Sequence of chain 1.A:
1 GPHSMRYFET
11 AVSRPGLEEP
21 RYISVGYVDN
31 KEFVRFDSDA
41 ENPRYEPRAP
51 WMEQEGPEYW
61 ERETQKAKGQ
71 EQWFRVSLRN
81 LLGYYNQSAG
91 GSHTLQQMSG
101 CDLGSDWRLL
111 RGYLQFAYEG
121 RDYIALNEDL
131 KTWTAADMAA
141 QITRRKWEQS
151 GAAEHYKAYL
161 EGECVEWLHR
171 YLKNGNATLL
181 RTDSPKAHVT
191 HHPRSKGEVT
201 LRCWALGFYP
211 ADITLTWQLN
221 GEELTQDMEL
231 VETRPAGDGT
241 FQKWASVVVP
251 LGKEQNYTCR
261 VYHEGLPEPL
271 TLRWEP

Binding-site contacts:
Ligand atom ND2 contacts residue TRP73 of chain 1.A at 3.3 Å.
Ligand atom CE contacts residue PHE116 of chain 1.A at 3.2 Å (hydrophobic).
Ligand atom CD contacts residue TRP167 of chain 1.A at 3.4 Å (hydrophobic).
Ligand atom O contacts residue TYR84 of chain 1.A at 2.5 Å (h-bond).
Ligand atom O contacts residue TRP73 of chain 1.A at 2.9 Å (h-bond).
Ligand atom CB contacts residue TRP73 of chain 1.A at 3.2 Å (hydrophobic).
Ligand atom N contacts residue TYR171 of chain 1.A at 2.9 Å (h-bond).
Ligand atom NZ contacts residue GLU63 of chain 1.A at 3.0 Å (salt-bridge).
Ligand atom CD contacts residue GLU163 of chain 1.A at 3.2 Å.
Ligand atom N contacts residue GLN70 of chain 1.A at 2.9 Å (h-bond).
Ligand atom O contacts residue THR143 of chain 1.A at 2.7 Å (h-bond).
Ligand atom O contacts residue LYS66 of chain 1.A at 2.7 Å (salt-bridge).
Ligand atom C contacts residue TYR7 of chain 1.A at 3.3 Å (hydrophobic).
Ligand atom CB contacts residue GLN70 of chain 1.A at 3.4 Å.
Ligand atom OXT contacts residue ASN80 of chain 1.A at 2.7 Å (h-bond).
Ligand atom O contacts residue TYR159 of chain 1.A at 2.7 Å (h-bond).
Ligand atom C contacts residue THR143 of chain 1.A at 3.4 Å.
Ligand atom OD1 contacts residue GLN97 of chain 1.A at 3.1 Å (h-bond).
Ligand atom N contacts residue GLU63 of chain 1.A at 3.4 Å (salt-bridge).
Ligand atom N contacts residue TYR7 of chain 1.A at 3.4 Å.
Ligand atom OXT contacts residue TYR84 of chain 1.A at 3.2 Å (h-bond).
Ligand atom ND2 contacts residue GLN97 of chain 1.A at 3.0 Å (h-bond).
Ligand atom O contacts residue TRP147 of chain 1.A at 3.2 Å (h-bond).
Ligand atom CG contacts residue GLN70 of chain 1.A at 3.3 Å.
Ligand atom CE2 contacts residue HIS155 of chain 1.A at 3.4 Å.
Ligand atom OD1 contacts residue GLN70 of chain 1.A at 3.1 Å (h-bond).
Ligand atom C contacts residue TYR84 of chain 1.A at 3.5 Å (hydrophobic).
Ligand atom N contacts residue TYR156 of chain 1.A at 3.1 Å (h-bond).
Ligand atom CB contacts residue SER77 of chain 1.A at 3.4 Å.
Ligand atom O contacts residue TRP147 of chain 1.A at 3.1 Å (h-bond).
Ligand atom N contacts residue TYR7 of chain 1.A at 2.8 Å (h-bond).
Ligand atom CA contacts residue TYR159 of chain 1.A at 3.4 Å (hydrophobic).
Ligand atom CA contacts residue GLU63 of chain 1.A at 3.2 Å.
Ligand atom O contacts residue TRP73 of chain 1.A at 3.3 Å (h-bond).
Ligand atom CG contacts residue SER77 of chain 1.A at 3.5 Å.
Ligand atom N contacts residue TYR159 of chain 1.A at 3.3 Å (h-bond).
Ligand atom CA contacts residue TYR7 of chain 1.A at 3.0 Å (hydrophobic).
Ligand atom N contacts residue SER77 of chain 1.A at 2.8 Å (h-bond).
Ligand atom CG contacts residue GLU63 of chain 1.A at 3.0 Å.
Ligand atom N contacts residue LYS66 of chain 1.A at 3.4 Å (salt-bridge).

A protein and the small-molecule ligand that binds it are described below.
Small molecule (SMILES): CSCC[C@H](NC(=O)[C@@H](NC(=O)[C@H](C)NC(=O)[C@H](Cc1ccccc1)NC(=O)[C@H](CC(N)=O)NC(=O)[C@H](C)NC(=O)[C@@H]1CCCN1C(=O)CNC(=O)[C@@H](N)CCCCN)[C@@H](C)O)C(O)O